Binding-site contacts:
Ligand atom C3 contacts residue TRP204 of chain 1.A at 3.8 Å (hydrophobic).
Ligand atom N2 contacts residue TRP204 of chain 1.A at 3.4 Å (h-bond).
Ligand atom C6 contacts residue ALA44 of chain 1.A at 3.4 Å (hydrophobic).
Ligand atom N2 contacts residue THR200 of chain 1.A at 3.7 Å.
Ligand atom C5 contacts residue GCS1 of chain 1.B at 2.3 Å.
Ligand atom O3 contacts residue ARG37 of chain 1.A at 3.7 Å.
Ligand atom C6 contacts residue ILE145 of chain 1.A at 3.5 Å (hydrophobic).
Ligand atom C4 contacts residue ILE145 of chain 1.A at 3.8 Å (hydrophobic).
Ligand atom C1 contacts residue ASP35 of chain 1.A at 3.9 Å.
Ligand atom C5 contacts residue ALA44 of chain 1.A at 4.2 Å (hydrophobic).
Ligand atom O1 contacts residue ASP35 of chain 1.A at 3.8 Å.
Ligand atom O5 contacts residue GCS1 of chain 1.B at 3.4 Å (h-bond).
Ligand atom N2 contacts residue ARG37 of chain 1.A at 2.4 Å (salt-bridge).
Ligand atom O1 contacts residue GLU203 of chain 1.A at 3.0 Å (salt-bridge).
Ligand atom O5 contacts residue THR40 of chain 1.A at 4.0 Å.
Ligand atom O6 contacts residue ALA44 of chain 1.A at 3.2 Å (h-bond).
Ligand atom C2 contacts residue ASP35 of chain 1.A at 4.0 Å.
Ligand atom C3 contacts residue GCS1 of chain 1.B at 2.5 Å.
Ligand atom C1 contacts residue GCS1 of chain 1.B at 3.8 Å.
Ligand atom C3 contacts residue GLN146 of chain 1.A at 3.5 Å.
Ligand atom O1 contacts residue LEU33 of chain 1.A at 3.4 Å.
Ligand atom C1 contacts residue GLU203 of chain 1.A at 4.2 Å.
Ligand atom O3 contacts residue TRP204 of chain 1.A at 2.8 Å (h-bond).
Ligand atom C4 contacts residue GCS1 of chain 1.B at 1.7 Å.
Ligand atom O6 contacts residue GLY45 of chain 1.A at 3.4 Å.
Ligand atom C3 contacts residue ARG37 of chain 1.A at 3.4 Å.
Ligand atom C6 contacts residue GLY45 of chain 1.A at 3.9 Å.
Ligand atom O6 contacts residue ILE145 of chain 1.A at 4.1 Å.
Ligand atom C6 contacts residue GCS1 of chain 1.B at 3.1 Å.
Ligand atom C5 contacts residue ILE145 of chain 1.A at 4.2 Å (hydrophobic).
Ligand atom N2 contacts residue GLU203 of chain 1.A at 3.9 Å.
Ligand atom C6 contacts residue GLN146 of chain 1.A at 4.2 Å.
Ligand atom C2 contacts residue GCS1 of chain 1.B at 3.9 Å.
Ligand atom O3 contacts residue GLN146 of chain 1.A at 2.4 Å (h-bond).
Ligand atom N2 contacts residue ASP35 of chain 1.A at 3.1 Å (salt-bridge).
Ligand atom C4 contacts residue GLN146 of chain 1.A at 3.5 Å.
Ligand atom C2 contacts residue TRP204 of chain 1.A at 3.6 Å (hydrophobic).
Ligand atom C5 contacts residue GLY45 of chain 1.A at 3.6 Å.
Ligand atom O3 contacts residue GCS1 of chain 1.B at 3.4 Å (h-bond).
Ligand atom C2 contacts residue ARG37 of chain 1.A at 3.3 Å.

A protein and the small-molecule ligand that binds it are described below.
Small molecule (SMILES): N[C@@H]1[C@@H](O)[C@H](O)[C@@H](CO)O[C@H]1O

Sequence of chain 1.A:
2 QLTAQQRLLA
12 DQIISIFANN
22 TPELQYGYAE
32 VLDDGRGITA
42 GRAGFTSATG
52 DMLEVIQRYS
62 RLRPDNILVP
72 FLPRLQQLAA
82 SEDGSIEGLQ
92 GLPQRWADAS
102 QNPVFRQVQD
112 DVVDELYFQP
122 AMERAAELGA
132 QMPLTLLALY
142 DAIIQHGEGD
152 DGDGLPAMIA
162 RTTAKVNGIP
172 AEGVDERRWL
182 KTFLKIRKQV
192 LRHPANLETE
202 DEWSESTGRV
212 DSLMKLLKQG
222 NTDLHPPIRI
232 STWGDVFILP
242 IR